Sequence of chain 1.D:
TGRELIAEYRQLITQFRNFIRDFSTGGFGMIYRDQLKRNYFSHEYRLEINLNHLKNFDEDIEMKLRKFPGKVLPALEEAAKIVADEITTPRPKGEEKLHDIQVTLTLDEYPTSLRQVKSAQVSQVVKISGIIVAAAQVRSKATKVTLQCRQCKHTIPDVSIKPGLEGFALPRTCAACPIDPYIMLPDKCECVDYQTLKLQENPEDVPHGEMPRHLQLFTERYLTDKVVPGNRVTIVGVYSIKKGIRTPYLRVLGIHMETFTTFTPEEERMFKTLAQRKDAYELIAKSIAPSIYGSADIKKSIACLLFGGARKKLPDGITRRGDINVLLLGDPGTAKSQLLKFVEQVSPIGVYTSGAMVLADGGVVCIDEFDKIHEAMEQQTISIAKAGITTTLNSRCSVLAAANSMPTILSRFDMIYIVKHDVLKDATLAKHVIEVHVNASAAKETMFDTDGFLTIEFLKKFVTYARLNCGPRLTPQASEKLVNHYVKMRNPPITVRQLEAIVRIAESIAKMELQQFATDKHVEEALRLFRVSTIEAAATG

Binding-site contacts:
Ligand atom OP1 contacts residue ALA560 of chain 1.C at 3.1 Å (h-bond).
Ligand atom C2 contacts residue ARG508 of chain 1.C at 3.7 Å.
Ligand atom OP2 contacts residue LYS438 of chain 1.B at 2.7 Å (salt-bridge).
Ligand atom OP1 contacts residue SER426 of chain 1.E at 3.0 Å (h-bond).
Ligand atom OP1 contacts residue SER377 of chain 1.B at 2.9 Å (h-bond).
Ligand atom OP1 contacts residue VAL500 of chain 1.C at 3.5 Å.
Ligand atom O2 contacts residue ARG508 of chain 1.C at 3.0 Å (salt-bridge).
Ligand atom P contacts residue LYS487 of chain 1.E at 3.4 Å.
Ligand atom OP1 contacts residue LYS487 of chain 1.E at 2.9 Å (salt-bridge).
Ligand atom O3' contacts residue ALA560 of chain 1.C at 3.3 Å.
Ligand atom OP1 contacts residue LYS480 of chain 1.F at 3.6 Å.
Ligand atom OP1 contacts residue VAL385 of chain 1.B at 2.9 Å (h-bond).
Ligand atom OP2 contacts residue LYS487 of chain 1.E at 2.9 Å (salt-bridge).
Ligand atom OP1 contacts residue SER498 of chain 1.C at 3.0 Å (h-bond).
Ligand atom OP1 contacts residue ALA439 of chain 1.B at 3.1 Å (h-bond).
Ligand atom P contacts residue LYS559 of chain 1.C at 3.5 Å.
Ligand atom OP1 contacts residue ALA471 of chain 1.D at 2.8 Å (h-bond).
Ligand atom OP1 contacts residue LYS438 of chain 1.B at 3.5 Å.
Ligand atom OP2 contacts residue LYS559 of chain 1.C at 2.9 Å (salt-bridge).
Ligand atom O2 contacts residue ARG394 of chain 1.B at 2.8 Å (salt-bridge).
Ligand atom O3' contacts residue VAL385 of chain 1.B at 3.7 Å.
Ligand atom OP1 contacts residue VAL379 of chain 1.B at 3.6 Å.
Ligand atom OP1 contacts residue LYS559 of chain 1.C at 3.2 Å (salt-bridge).
Ligand atom O4 contacts residue LYS436 of chain 1.E at 3.6 Å.
Ligand atom C4 contacts residue LYS436 of chain 1.E at 3.7 Å.
Ligand atom N3 contacts residue LYS436 of chain 1.E at 3.7 Å.
Ligand atom O3' contacts residue ALA471 of chain 1.D at 3.3 Å.
Ligand atom OP1 contacts residue SER419 of chain 1.F at 2.9 Å (h-bond).
Ligand atom OP1 contacts residue VAL427 of chain 1.F at 3.2 Å (h-bond).
Ligand atom O2 contacts residue LYS436 of chain 1.E at 3.2 Å (salt-bridge).
Ligand atom O4' contacts residue PHE443 of chain 1.E at 3.6 Å.
Ligand atom OP2 contacts residue SER377 of chain 1.B at 3.6 Å.
Ligand atom OP2 contacts residue LYS480 of chain 1.F at 3.1 Å (salt-bridge).
Ligand atom O3' contacts residue ALA439 of chain 1.B at 3.6 Å.
Ligand atom O2 contacts residue LYS429 of chain 1.F at 3.5 Å (salt-bridge).
Ligand atom OP1 contacts residue ALA481 of chain 1.F at 3.0 Å (h-bond).
Ligand atom OP1 contacts residue VAL506 of chain 1.C at 3.5 Å (h-bond).
Ligand atom OP1 contacts residue LYS470 of chain 1.D at 3.6 Å.
Ligand atom O3' contacts residue VAL506 of chain 1.C at 3.7 Å.
Ligand atom OP2 contacts residue SER419 of chain 1.F at 3.6 Å.

Sequence of chain 1.E:
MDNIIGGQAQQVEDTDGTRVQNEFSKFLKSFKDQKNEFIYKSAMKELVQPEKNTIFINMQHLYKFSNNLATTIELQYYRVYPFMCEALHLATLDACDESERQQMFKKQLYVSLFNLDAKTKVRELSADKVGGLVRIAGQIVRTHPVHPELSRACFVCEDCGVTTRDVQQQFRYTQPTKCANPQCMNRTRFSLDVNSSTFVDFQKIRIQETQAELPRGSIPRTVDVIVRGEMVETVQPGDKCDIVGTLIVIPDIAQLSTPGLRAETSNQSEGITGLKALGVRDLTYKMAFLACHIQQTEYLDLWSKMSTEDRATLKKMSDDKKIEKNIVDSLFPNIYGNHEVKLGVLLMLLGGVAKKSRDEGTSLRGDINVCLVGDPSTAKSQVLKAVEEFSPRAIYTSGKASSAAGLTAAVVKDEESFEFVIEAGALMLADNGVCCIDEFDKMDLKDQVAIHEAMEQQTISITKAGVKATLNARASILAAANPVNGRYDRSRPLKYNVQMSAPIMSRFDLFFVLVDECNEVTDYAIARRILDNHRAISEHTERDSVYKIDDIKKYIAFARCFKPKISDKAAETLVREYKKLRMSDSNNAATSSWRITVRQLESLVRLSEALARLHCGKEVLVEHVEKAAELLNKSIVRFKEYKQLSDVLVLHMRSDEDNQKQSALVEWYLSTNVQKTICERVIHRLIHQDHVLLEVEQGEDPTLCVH

This small molecule binds to this protein.
Small molecule (SMILES): Cc1cn([C@H]2C[C@H](O[P](=O)(O)OC[C@H]3O[C@@H](n4cc(C)c(=O)[nH]c4=O)C[C@@H]3O[P](=O)(O)OC[C@H]3O[C@@H](n4cc(C)c(=O)[nH]c4=O)C[C@@H]3O[P](=O)(O)OC[C@H]3O[C@@H](n4cc(C)c(=O)[nH]c4=O)C[C@@H]3O[P](=O)(O)OC[C@H]3O[C@@H](n4cc(C)c(=O)[nH]c4=O)C[C@@H]3O[P](=O)(O)OC[C@H]3O[C@@H](n4cc(C)c(=O)[nH]c4=O)C[C@@H]3O[P](=O)(O)OC[C@H]3O[C@@H](n4cc(C)c(=O)[nH]c4=O)C[C@@H]3O[P](=O)(O)OC[C@H]3O[C@@H](n4cc(C)c(=O)[nH]c4=O)C[C@@H]3O[P](=O)(O)OC[C@H]3O[C@@H](n4cc(C)c(=O)[nH]c4=O)C[C@@H]3O)[C@@H](COP(=O)=O)O2)c(=O)[nH]c1=O

Sequence of chain 1.C:
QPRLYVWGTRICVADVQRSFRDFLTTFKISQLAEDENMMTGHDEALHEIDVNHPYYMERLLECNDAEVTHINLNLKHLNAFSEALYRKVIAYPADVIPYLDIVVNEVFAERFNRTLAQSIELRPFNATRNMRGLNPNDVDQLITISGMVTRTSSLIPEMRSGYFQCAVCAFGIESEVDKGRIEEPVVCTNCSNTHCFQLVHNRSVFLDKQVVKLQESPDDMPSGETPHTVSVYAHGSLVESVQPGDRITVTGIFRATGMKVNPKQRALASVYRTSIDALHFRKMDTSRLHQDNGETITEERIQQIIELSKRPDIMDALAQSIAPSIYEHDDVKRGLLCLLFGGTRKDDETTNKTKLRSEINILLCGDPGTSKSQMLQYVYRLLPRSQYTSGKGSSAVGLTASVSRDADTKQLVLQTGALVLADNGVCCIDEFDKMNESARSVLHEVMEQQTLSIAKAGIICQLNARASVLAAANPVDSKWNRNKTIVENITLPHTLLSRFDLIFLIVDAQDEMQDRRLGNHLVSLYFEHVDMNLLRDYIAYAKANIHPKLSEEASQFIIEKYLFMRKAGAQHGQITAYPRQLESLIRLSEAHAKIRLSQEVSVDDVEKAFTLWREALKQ

Sequence of chain 1.F:
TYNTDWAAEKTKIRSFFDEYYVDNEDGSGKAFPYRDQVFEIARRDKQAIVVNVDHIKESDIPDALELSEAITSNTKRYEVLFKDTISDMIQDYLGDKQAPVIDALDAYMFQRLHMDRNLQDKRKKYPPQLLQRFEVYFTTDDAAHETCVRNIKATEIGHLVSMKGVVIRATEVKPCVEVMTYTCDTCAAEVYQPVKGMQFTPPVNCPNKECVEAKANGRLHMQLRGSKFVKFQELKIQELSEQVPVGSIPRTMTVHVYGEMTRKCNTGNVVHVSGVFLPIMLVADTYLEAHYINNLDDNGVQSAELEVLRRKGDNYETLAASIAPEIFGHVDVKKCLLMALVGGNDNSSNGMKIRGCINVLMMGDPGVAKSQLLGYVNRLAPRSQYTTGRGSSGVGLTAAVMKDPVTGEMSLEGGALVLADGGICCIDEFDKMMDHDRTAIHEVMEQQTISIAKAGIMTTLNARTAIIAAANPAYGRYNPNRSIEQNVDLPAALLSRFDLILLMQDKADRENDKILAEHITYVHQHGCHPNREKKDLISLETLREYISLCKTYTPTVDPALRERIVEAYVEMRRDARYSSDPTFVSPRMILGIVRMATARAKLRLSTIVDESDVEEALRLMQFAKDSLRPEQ

Sequence of chain 1.B:
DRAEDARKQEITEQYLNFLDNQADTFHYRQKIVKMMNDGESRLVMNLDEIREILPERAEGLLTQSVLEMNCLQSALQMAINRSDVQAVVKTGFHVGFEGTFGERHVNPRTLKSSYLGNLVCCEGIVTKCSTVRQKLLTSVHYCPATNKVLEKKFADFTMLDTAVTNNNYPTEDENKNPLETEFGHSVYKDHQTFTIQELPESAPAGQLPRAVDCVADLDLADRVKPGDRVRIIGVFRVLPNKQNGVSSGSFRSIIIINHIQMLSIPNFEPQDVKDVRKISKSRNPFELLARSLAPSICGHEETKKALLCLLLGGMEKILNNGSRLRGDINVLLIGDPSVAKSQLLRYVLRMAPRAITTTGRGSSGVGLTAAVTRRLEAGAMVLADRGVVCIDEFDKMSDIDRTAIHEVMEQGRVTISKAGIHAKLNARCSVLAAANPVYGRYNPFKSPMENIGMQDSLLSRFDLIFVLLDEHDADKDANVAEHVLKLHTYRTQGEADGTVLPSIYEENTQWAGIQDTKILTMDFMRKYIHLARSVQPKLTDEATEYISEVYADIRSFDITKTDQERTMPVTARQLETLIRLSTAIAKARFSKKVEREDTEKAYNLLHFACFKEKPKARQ